Sequence of chain 1.A:
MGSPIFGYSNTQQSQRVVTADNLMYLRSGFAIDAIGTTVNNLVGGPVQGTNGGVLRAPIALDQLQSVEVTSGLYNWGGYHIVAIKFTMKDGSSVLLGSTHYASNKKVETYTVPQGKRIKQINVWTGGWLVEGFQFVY

Binding-site contacts:
Ligand atom O3 contacts residue ASN52 of chain 1.A at 3.4 Å (h-bond).
Ligand atom C6 contacts residue PHE31 of chain 1.A at 3.4 Å (hydrophobic).
Ligand atom C2 contacts residue SO41 of chain 1.C at 3.3 Å.
Ligand atom O6 contacts residue GLY30 of chain 1.A at 3.1 Å (h-bond).
Ligand atom C6 contacts residue ALA32 of chain 1.A at 3.4 Å (hydrophobic).
Ligand atom O6 contacts residue ALA32 of chain 1.A at 2.9 Å (h-bond).
Ligand atom O4 contacts residue TYR75 of chain 1.A at 2.8 Å (h-bond).
Ligand atom C5 contacts residue SO41 of chain 1.C at 3.6 Å.
Ligand atom O2 contacts residue TRP129 of chain 1.A at 3.8 Å.
Ligand atom O3 contacts residue GLY54 of chain 1.A at 2.9 Å (h-bond).
Ligand atom C2 contacts residue ASN52 of chain 1.A at 3.4 Å.
Ligand atom C6 contacts residue PHE31 of chain 1.A at 3.7 Å (hydrophobic).
Ligand atom O1 contacts residue SO41 of chain 1.C at 2.7 Å (h-bond).
Ligand atom C6 contacts residue ASP34 of chain 1.A at 3.6 Å.
Ligand atom C6 contacts residue SO41 of chain 1.C at 3.6 Å.
Ligand atom C5 contacts residue TYR75 of chain 1.A at 3.6 Å (hydrophobic).
Ligand atom O4 contacts residue ASN52 of chain 1.A at 3.7 Å.
Ligand atom O3 contacts residue ASN52 of chain 1.A at 2.8 Å (h-bond).
Ligand atom O3 contacts residue THR51 of chain 1.A at 2.7 Å (h-bond).
Ligand atom C5 contacts residue TYR75 of chain 1.A at 3.6 Å (hydrophobic).
Ligand atom C1 contacts residue SO41 of chain 1.C at 3.5 Å.
Ligand atom O2 contacts residue GLY30 of chain 1.A at 3.5 Å.
Ligand atom O4 contacts residue GLY53 of chain 1.A at 3.0 Å (h-bond).
Ligand atom O6 contacts residue ASP34 of chain 1.A at 2.7 Å (salt-bridge).
Ligand atom C4 contacts residue ASP34 of chain 1.A at 3.3 Å.
Ligand atom C6 contacts residue TYR75 of chain 1.A at 3.4 Å (hydrophobic).
Ligand atom C6 contacts residue TYR75 of chain 1.A at 3.4 Å (hydrophobic).
Ligand atom C3 contacts residue THR51 of chain 1.A at 3.4 Å.
Ligand atom O4 contacts residue ASP34 of chain 1.A at 2.5 Å (salt-bridge).
Ligand atom C4 contacts residue TYR75 of chain 1.A at 3.8 Å (hydrophobic).
Ligand atom O5 contacts residue PHE31 of chain 1.A at 2.9 Å (h-bond).
Ligand atom O6 contacts residue PHE31 of chain 1.A at 3.2 Å (h-bond).
Ligand atom O3 contacts residue GLY53 of chain 1.A at 3.3 Å (h-bond).
Ligand atom C3 contacts residue ASN52 of chain 1.A at 3.3 Å.
Ligand atom O4 contacts residue GLY54 of chain 1.A at 3.5 Å (h-bond).
Ligand atom C1 contacts residue TRP77 of chain 1.A at 3.5 Å (hydrophobic).
Ligand atom O5 contacts residue TRP77 of chain 1.A at 3.3 Å.
Ligand atom O5 contacts residue GLY30 of chain 1.A at 3.8 Å.
Ligand atom C4 contacts residue GLY54 of chain 1.A at 3.6 Å.
Ligand atom O2 contacts residue SO41 of chain 1.C at 2.7 Å (h-bond).

A small-molecule ligand and the protein it binds are described below.
Small molecule (SMILES): OC[C@H]1O[C@H](OC[C@H]2O[C@@H](O)[C@@H](O)[C@@H](O[C@H]3O[C@H](CO)[C@@H](O)[C@H](O)[C@@H]3O)[C@@H]2O)[C@@H](O)[C@@H](O)[C@@H]1O